A small-molecule ligand and the protein it binds are described below.
Small molecule (SMILES): Cc1cn([C@H]2C[C@H](O[P](=O)(O)OC[C@H]3O[C@@H](n4cnc5c(N)ncnc54)C[C@@H]3O[P](=O)(O)OC[C@H]3O[C@@H](n4cnc5c(N)ncnc54)C[C@@H]3O[P](=O)(O)OC[C@H]3O[C@@H](n4cc(C)c(=O)[nH]c4=O)C[C@@H]3O[P](=O)(O)OC[C@H]3O[C@@H](n4cnc5c(=O)nc(N)[nH]c54)C[C@@H]3O[P](=O)(O)OC[C@@H]3CCCO3)[C@@H](CO[P](=O)(O)O[C@H]3C[C@H](n4ccc(N)nc4=O)O[C@@H]3CO[P](=O)(O)O[C@H]3C[C@]4(O[C@@H]3COP(=O)(O)O)C3C(C)C(=O)NC(=O)N34)O2)c(=O)[nH]c1=O

Binding-site contacts:
Ligand atom O2 contacts residue DG6 of chain 1.A at 2.4 Å (h-bond).
Ligand atom N6 contacts residue DT3 of chain 1.A at 2.8 Å (h-bond).
Ligand atom C2 contacts residue DA2 of chain 1.A at 3.2 Å.
Ligand atom C2 contacts residue DT3 of chain 1.A at 3.1 Å.
Ligand atom O2 contacts residue DA7 of chain 1.A at 3.0 Å (h-bond).
Ligand atom N1 contacts residue DT4 of chain 1.A at 2.5 Å (h-bond).
Ligand atom OP2 contacts residue DTP1 of chain 1.H at 3.2 Å (h-bond).
Ligand atom OP2 contacts residue SER109 of chain 1.C at 2.8 Å (h-bond).
Ligand atom OP1 contacts residue GLY107 of chain 1.C at 2.9 Å (h-bond).
Ligand atom C2 contacts residue DG6 of chain 1.A at 2.9 Å.
Ligand atom OP1 contacts residue ILE106 of chain 1.C at 2.9 Å (h-bond).
Ligand atom C2 contacts residue DT4 of chain 1.A at 2.8 Å.
Ligand atom N4 contacts residue DG6 of chain 1.A at 2.3 Å (h-bond).
Ligand atom N1 contacts residue DT3 of chain 1.A at 2.5 Å (h-bond).
Ligand atom N3 contacts residue DA7 of chain 1.A at 2.8 Å (h-bond).
Ligand atom O4 contacts residue DA5 of chain 1.A at 2.5 Å (h-bond).
Ligand atom OP2 contacts residue ASP190 of chain 1.C at 2.6 Å (salt-bridge).
Ligand atom N2 contacts residue DA2 of chain 1.A at 2.8 Å (h-bond).
Ligand atom O2 contacts residue DG6 of chain 1.A at 3.0 Å (h-bond).
Ligand atom C2 contacts residue DA7 of chain 1.A at 3.3 Å.
Ligand atom OP1 contacts residue GLY105 of chain 1.C at 2.8 Å (h-bond).
Ligand atom O4 contacts residue DA7 of chain 1.A at 3.2 Å (h-bond).
Ligand atom C3' contacts residue DTP1 of chain 1.H at 2.8 Å.
Ligand atom OP1 contacts residue ARG254 of chain 1.C at 3.3 Å (salt-bridge).
Ligand atom N3 contacts residue DA2 of chain 1.A at 2.9 Å (h-bond).
Ligand atom C2 contacts residue DA5 of chain 1.A at 3.0 Å.
Ligand atom O4 contacts residue DT4 of chain 1.A at 3.3 Å (h-bond).
Ligand atom OP2 contacts residue GLY107 of chain 1.C at 3.2 Å.
Ligand atom N6 contacts residue DA2 of chain 1.A at 2.6 Å (h-bond).
Ligand atom N3 contacts residue DG6 of chain 1.A at 2.4 Å (h-bond).
Ligand atom OP1 contacts residue DTP1 of chain 1.H at 2.3 Å (h-bond).
Ligand atom OP1 contacts residue ALA110 of chain 1.C at 3.1 Å (h-bond).
Ligand atom C5' contacts residue GLY107 of chain 1.C at 3.2 Å.
Ligand atom N3 contacts residue DA5 of chain 1.A at 2.3 Å (h-bond).
Ligand atom OP1 contacts residue NA1 of chain 1.E at 2.2 Å (h-bond).
Ligand atom OP2 contacts residue ZN1 of chain 1.D at 2.4 Å.
Ligand atom C4 contacts residue DG6 of chain 1.A at 2.9 Å.
Ligand atom O2 contacts residue DA5 of chain 1.A at 2.7 Å (h-bond).
Ligand atom N6 contacts residue DT4 of chain 1.A at 3.3 Å (h-bond).
Ligand atom C4' contacts residue DTP1 of chain 1.H at 3.0 Å.

Sequence of chain 1.C:
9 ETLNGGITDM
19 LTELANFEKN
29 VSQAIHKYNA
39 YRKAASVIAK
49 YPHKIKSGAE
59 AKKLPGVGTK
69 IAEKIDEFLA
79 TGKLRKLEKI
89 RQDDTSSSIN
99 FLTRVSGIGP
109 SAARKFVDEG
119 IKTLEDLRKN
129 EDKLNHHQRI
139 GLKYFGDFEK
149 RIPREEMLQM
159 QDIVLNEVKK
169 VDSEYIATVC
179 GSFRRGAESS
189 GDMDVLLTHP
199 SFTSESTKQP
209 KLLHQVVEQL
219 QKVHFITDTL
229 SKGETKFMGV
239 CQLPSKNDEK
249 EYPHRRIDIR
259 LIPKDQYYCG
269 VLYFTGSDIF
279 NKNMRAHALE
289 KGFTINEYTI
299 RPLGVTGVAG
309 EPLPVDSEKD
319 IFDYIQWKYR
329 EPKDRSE